Sequence of chain 1.A:
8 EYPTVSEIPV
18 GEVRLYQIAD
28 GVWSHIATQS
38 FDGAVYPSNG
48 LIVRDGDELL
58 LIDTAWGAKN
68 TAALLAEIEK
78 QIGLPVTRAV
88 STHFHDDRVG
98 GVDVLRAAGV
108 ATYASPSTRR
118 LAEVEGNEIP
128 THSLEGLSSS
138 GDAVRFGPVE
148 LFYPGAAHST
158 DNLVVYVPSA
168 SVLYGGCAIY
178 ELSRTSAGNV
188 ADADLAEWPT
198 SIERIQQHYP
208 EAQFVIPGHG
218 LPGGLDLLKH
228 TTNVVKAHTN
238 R

A protein and the small-molecule ligand that binds it are described below.
Small molecule (SMILES): O=P(O)(O)Cc1cccc2cccnc12

Binding-site contacts:
Ligand atom C10 contacts residue M3Q1 of chain 1.F at 3.8 Å.
Ligand atom C12 contacts residue PHE38 of chain 1.A at 3.8 Å (hydrophobic).
Ligand atom C11 contacts residue ASN186 of chain 1.A at 4.1 Å.
Ligand atom O01 contacts residue HIS155 of chain 1.A at 3.0 Å.
Ligand atom O04 contacts residue HIS90 of chain 1.A at 3.5 Å (h-bond).
Ligand atom C08 contacts residue TRP63 of chain 1.A at 3.8 Å (hydrophobic).
Ligand atom C11 contacts residue PHE38 of chain 1.A at 3.3 Å (hydrophobic).
Ligand atom P02 contacts residue ZN1 of chain 1.C at 2.9 Å.
Ligand atom P02 contacts residue HIS92 of chain 1.A at 4.0 Å.
Ligand atom P02 contacts residue ASP94 of chain 1.A at 3.5 Å.
Ligand atom P02 contacts residue HIS155 of chain 1.A at 3.8 Å.
Ligand atom O03 contacts residue ASP94 of chain 1.A at 3.0 Å (salt-bridge).
Ligand atom C08 contacts residue M3Q1 of chain 1.F at 3.4 Å.
Ligand atom C05 contacts residue ASP94 of chain 1.A at 4.0 Å.
Ligand atom O03 contacts residue ZN1 of chain 1.C at 3.9 Å.
Ligand atom C07 contacts residue M3Q1 of chain 1.F at 3.7 Å.
Ligand atom O01 contacts residue ZN1 of chain 1.D at 3.8 Å.
Ligand atom C10 contacts residue PHE38 of chain 1.A at 3.9 Å (hydrophobic).
Ligand atom O01 contacts residue HIS92 of chain 1.A at 3.7 Å.
Ligand atom O01 contacts residue ASN186 of chain 1.A at 2.9 Å (h-bond).
Ligand atom O04 contacts residue CYS174 of chain 1.A at 4.0 Å.
Ligand atom O04 contacts residue ZN1 of chain 1.C at 2.2 Å.
Ligand atom O04 contacts residue ASP94 of chain 1.A at 2.6 Å (salt-bridge).
Ligand atom C12 contacts residue ASN186 of chain 1.A at 3.9 Å.
Ligand atom O04 contacts residue HIS155 of chain 1.A at 3.6 Å.
Ligand atom O01 contacts residue M3Q1 of chain 1.F at 2.6 Å (h-bond).
Ligand atom O03 contacts residue ZN1 of chain 1.D at 2.1 Å.
Ligand atom C15 contacts residue ASN186 of chain 1.A at 4.0 Å.
Ligand atom O03 contacts residue HIS216 of chain 1.A at 3.4 Å (h-bond).
Ligand atom O01 contacts residue ZN1 of chain 1.C at 2.9 Å.
Ligand atom N14 contacts residue ASN186 of chain 1.A at 3.6 Å (h-bond).
Ligand atom O04 contacts residue HIS92 of chain 1.A at 3.4 Å (h-bond).
Ligand atom P02 contacts residue ZN1 of chain 1.D at 3.0 Å.
Ligand atom P02 contacts residue M3Q1 of chain 1.F at 3.4 Å.
Ligand atom C13 contacts residue ASN186 of chain 1.A at 3.5 Å.
Ligand atom C09 contacts residue PHE38 of chain 1.A at 4.0 Å (hydrophobic).
Ligand atom C09 contacts residue M3Q1 of chain 1.F at 3.3 Å.
Ligand atom O03 contacts residue M3Q1 of chain 1.F at 3.1 Å (h-bond).
Ligand atom C07 contacts residue TRP63 of chain 1.A at 3.4 Å (hydrophobic).
Ligand atom O04 contacts residue ZN1 of chain 1.D at 3.2 Å.